The small molecule below binds the protein below.
Small molecule (SMILES): O[C@H](CNC1CCCC1)Cn1c2ccccc2c2ccccc21

Binding-site contacts:
Ligand atom C11 contacts residue ASP206 of chain 1.A at 3.8 Å.
Ligand atom C14 contacts residue CYS92 of chain 1.A at 3.5 Å (hydrophobic).
Ligand atom N13 contacts residue GLY93 of chain 1.A at 3.9 Å.
Ligand atom N13 contacts residue VAL181 of chain 1.A at 4.0 Å.
Ligand atom C05 contacts residue TYR160 of chain 1.A at 3.6 Å (hydrophobic).
Ligand atom C22 contacts residue MET183 of chain 1.A at 3.9 Å (hydrophobic).
Ligand atom C12 contacts residue TYR160 of chain 1.A at 4.0 Å (hydrophobic).
Ligand atom C03 contacts residue MET183 of chain 1.A at 3.7 Å (hydrophobic).
Ligand atom N17 contacts residue SER91 of chain 1.A at 3.6 Å.
Ligand atom C18 contacts residue MET183 of chain 1.A at 4.0 Å (hydrophobic).
Ligand atom C16 contacts residue TYR160 of chain 1.A at 3.6 Å (hydrophobic).
Ligand atom C08 contacts residue PRO209 of chain 1.A at 3.8 Å (hydrophobic).
Ligand atom C02 contacts residue GLU182 of chain 1.A at 4.0 Å.
Ligand atom C02 contacts residue MET183 of chain 1.A at 3.5 Å (hydrophobic).
Ligand atom C12 contacts residue GLY93 of chain 1.A at 4.0 Å.
Ligand atom C10 contacts residue GLY207 of chain 1.A at 3.7 Å.
Ligand atom C15 contacts residue ASP206 of chain 1.A at 3.8 Å.
Ligand atom C14 contacts residue GLY93 of chain 1.A at 3.4 Å.
Ligand atom C01 contacts residue MET159 of chain 1.A at 3.5 Å (hydrophobic).
Ligand atom C14 contacts residue VAL181 of chain 1.A at 3.6 Å (hydrophobic).
Ligand atom C02 contacts residue VAL181 of chain 1.A at 3.6 Å (hydrophobic).
Ligand atom C10 contacts residue CYS208 of chain 1.A at 3.6 Å (hydrophobic).
Ligand atom C07 contacts residue TYR160 of chain 1.A at 3.8 Å (hydrophobic).
Ligand atom C04 contacts residue VAL181 of chain 1.A at 4.0 Å (hydrophobic).
Ligand atom C09 contacts residue PRO209 of chain 1.A at 3.6 Å (hydrophobic).
Ligand atom C22 contacts residue TYR160 of chain 1.A at 3.6 Å (hydrophobic).
Ligand atom C15 contacts residue SER91 of chain 1.A at 3.8 Å.
Ligand atom C04 contacts residue TYR160 of chain 1.A at 3.8 Å (hydrophobic).
Ligand atom N13 contacts residue TYR160 of chain 1.A at 4.0 Å.
Ligand atom C06 contacts residue TYR160 of chain 1.A at 3.7 Å (hydrophobic).
Ligand atom C09 contacts residue CYS208 of chain 1.A at 3.6 Å (hydrophobic).
Ligand atom C03 contacts residue GLU182 of chain 1.A at 3.7 Å.
Ligand atom C03 contacts residue TYR160 of chain 1.A at 4.0 Å (hydrophobic).
Ligand atom C19 contacts residue PO41 of chain 1.F at 4.0 Å.
Ligand atom C01 contacts residue TYR160 of chain 1.A at 3.8 Å (hydrophobic).
Ligand atom O23 contacts residue ASP206 of chain 1.A at 2.8 Å (salt-bridge).
Ligand atom C11 contacts residue GLY93 of chain 1.A at 3.7 Å.
Ligand atom C20 contacts residue VAL66 of chain 1.A at 3.8 Å (hydrophobic).
Ligand atom C01 contacts residue VAL181 of chain 1.A at 3.8 Å (hydrophobic).
Ligand atom C03 contacts residue VAL181 of chain 1.A at 3.9 Å (hydrophobic).

Sequence of chain 1.A:
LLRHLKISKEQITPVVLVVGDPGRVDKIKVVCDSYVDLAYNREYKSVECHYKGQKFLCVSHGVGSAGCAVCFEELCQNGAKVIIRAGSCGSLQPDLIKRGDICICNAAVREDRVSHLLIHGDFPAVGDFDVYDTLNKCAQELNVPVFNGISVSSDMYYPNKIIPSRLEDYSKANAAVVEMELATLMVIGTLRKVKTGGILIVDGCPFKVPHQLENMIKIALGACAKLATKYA